Binding-site contacts:
Ligand atom C8 contacts residue LEU99 of chain 2.A at 3.6 Å (hydrophobic).
Ligand atom C1 contacts residue LEU99 of chain 2.A at 3.8 Å (hydrophobic).
Ligand atom C3 contacts residue ARG228 of chain 2.A at 3.9 Å.
Ligand atom C4 contacts residue ASN14 of chain 2.A at 3.9 Å.
Ligand atom O4 contacts residue ARG228 of chain 2.A at 3.2 Å (salt-bridge).
Ligand atom O6 contacts residue GLY98 of chain 2.A at 3.3 Å.
Ligand atom C5 contacts residue TYR12 of chain 2.A at 4.0 Å (hydrophobic).
Ligand atom O4 contacts residue ASN14 of chain 2.A at 2.9 Å (h-bond).
Ligand atom O2 contacts residue LEU99 of chain 2.A at 3.5 Å (h-bond).
Ligand atom N1 contacts residue LEU99 of chain 2.A at 4.0 Å.
Ligand atom O4 contacts residue ASP208 of chain 2.A at 2.5 Å (salt-bridge).
Ligand atom C5 contacts residue LEU99 of chain 2.A at 4.1 Å (hydrophobic).
Ligand atom O3 contacts residue ARG228 of chain 2.A at 3.0 Å (salt-bridge).
Ligand atom C4 contacts residue ARG228 of chain 2.A at 3.8 Å.
Ligand atom C14 contacts residue LEU99 of chain 2.A at 3.9 Å (hydrophobic).
Ligand atom O3 contacts residue GLY227 of chain 2.A at 3.5 Å.
Ligand atom C6 contacts residue ASP208 of chain 2.A at 3.4 Å.
Ligand atom C4 contacts residue GLY227 of chain 2.A at 4.0 Å.
Ligand atom O4 contacts residue TYR12 of chain 2.A at 3.8 Å.
Ligand atom O6 contacts residue TYR100 of chain 2.A at 3.1 Å (h-bond).
Ligand atom N1 contacts residue TYR12 of chain 2.A at 3.4 Å (h-bond).
Ligand atom N1 contacts residue TYR100 of chain 2.A at 3.7 Å.
Ligand atom C11 contacts residue TYR12 of chain 2.A at 3.0 Å (hydrophobic).
Ligand atom C6 contacts residue ALA207 of chain 2.A at 3.6 Å (hydrophobic).
Ligand atom O6 contacts residue ASP208 of chain 2.A at 2.7 Å (salt-bridge).
Ligand atom O5 contacts residue LEU99 of chain 2.A at 3.1 Å (h-bond).
Ligand atom C12 contacts residue LEU99 of chain 2.A at 3.6 Å (hydrophobic).
Ligand atom C5 contacts residue ASP208 of chain 2.A at 4.0 Å.
Ligand atom C9 contacts residue LEU99 of chain 2.A at 3.5 Å (hydrophobic).
Ligand atom C10 contacts residue LEU99 of chain 2.A at 4.0 Å (hydrophobic).
Ligand atom O6 contacts residue LEU99 of chain 2.A at 3.2 Å (h-bond).
Ligand atom O4 contacts residue GLY227 of chain 2.A at 3.9 Å.
Ligand atom O2 contacts residue GLY98 of chain 2.A at 3.5 Å.
Ligand atom C6 contacts residue TYR12 of chain 2.A at 3.8 Å (hydrophobic).
Ligand atom C13 contacts residue LEU99 of chain 2.A at 4.1 Å (hydrophobic).
Ligand atom C6 contacts residue TYR100 of chain 2.A at 3.9 Å (hydrophobic).
Ligand atom C11 contacts residue TYR100 of chain 2.A at 3.9 Å (hydrophobic).
Ligand atom O6 contacts residue ALA207 of chain 2.A at 3.3 Å.
Ligand atom C6 contacts residue LEU99 of chain 2.A at 4.1 Å (hydrophobic).
Ligand atom C4 contacts residue ASP208 of chain 2.A at 3.4 Å.

The protein below binds the small molecule below.
Small molecule (SMILES): OC[C@H]1O[C@H](Oc2c[nH]c3ccc(Br)c(Cl)c23)[C@@H](O)[C@@H](O)[C@@H]1O

Sequence of chain 2.A:
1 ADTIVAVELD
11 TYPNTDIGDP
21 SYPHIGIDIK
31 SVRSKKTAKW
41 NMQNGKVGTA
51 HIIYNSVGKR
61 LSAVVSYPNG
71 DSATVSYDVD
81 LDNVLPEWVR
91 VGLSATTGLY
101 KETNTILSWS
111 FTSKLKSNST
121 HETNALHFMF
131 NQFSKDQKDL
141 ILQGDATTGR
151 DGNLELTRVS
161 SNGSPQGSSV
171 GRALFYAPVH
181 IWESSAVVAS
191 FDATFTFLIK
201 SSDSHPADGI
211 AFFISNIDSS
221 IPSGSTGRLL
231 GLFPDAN